Sequence of chain 1.B:
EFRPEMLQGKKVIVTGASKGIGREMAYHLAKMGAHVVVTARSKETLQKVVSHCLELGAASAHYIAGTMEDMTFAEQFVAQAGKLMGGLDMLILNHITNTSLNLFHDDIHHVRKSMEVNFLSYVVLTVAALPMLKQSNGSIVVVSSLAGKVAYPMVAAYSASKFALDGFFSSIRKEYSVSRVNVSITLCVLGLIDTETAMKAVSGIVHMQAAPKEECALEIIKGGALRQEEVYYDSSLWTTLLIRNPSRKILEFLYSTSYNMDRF

Sequence of chain 1.A:
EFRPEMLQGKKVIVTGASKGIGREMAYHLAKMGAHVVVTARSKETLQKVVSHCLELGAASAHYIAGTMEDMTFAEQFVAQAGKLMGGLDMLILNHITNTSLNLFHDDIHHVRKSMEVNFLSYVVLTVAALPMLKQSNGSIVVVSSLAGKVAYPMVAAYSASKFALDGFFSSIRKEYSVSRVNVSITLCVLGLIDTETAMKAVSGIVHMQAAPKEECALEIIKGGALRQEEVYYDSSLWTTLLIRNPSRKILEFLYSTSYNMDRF

The protein below binds the small molecule below.
Small molecule (SMILES): COc1ccc(OC(C)(C)C(=O)NC2[C@@H]3CC4C[C@H]2CC(C(N)=O)(C4)C3)cc1

Binding-site contacts:
Ligand atom C15 contacts residue NAP1 of chain 1.K at 3.6 Å.
Ligand atom C25 contacts residue TYR152 of chain 1.B at 3.4 Å (hydrophobic).
Ligand atom O17 contacts residue NAP1 of chain 1.K at 2.9 Å.
Ligand atom O17 contacts residue TYR158 of chain 1.B at 3.1 Å (h-bond).
Ligand atom O14 contacts residue ILE96 of chain 1.B at 3.3 Å.
Ligand atom O17 contacts residue SER145 of chain 1.B at 2.9 Å (h-bond).
Ligand atom N13 contacts residue NAP1 of chain 1.K at 3.4 Å (h-bond).
Ligand atom C19 contacts residue SER145 of chain 1.B at 3.7 Å.
Ligand atom C7 contacts residue ALA198 of chain 1.B at 3.8 Å (hydrophobic).
Ligand atom C3 contacts residue LEU101 of chain 1.B at 3.9 Å (hydrophobic).
Ligand atom O27 contacts residue TYR259 of chain 1.A at 3.1 Å.
Ligand atom C8 contacts residue VAL202 of chain 1.B at 3.8 Å (hydrophobic).
Ligand atom O27 contacts residue VAL206 of chain 1.B at 3.5 Å.
Ligand atom C16 contacts residue SER145 of chain 1.B at 3.9 Å.
Ligand atom C7 contacts residue NAP1 of chain 1.K at 3.6 Å.
Ligand atom C9 contacts residue NAP1 of chain 1.K at 3.9 Å.
Ligand atom C12 contacts residue ILE96 of chain 1.B at 3.5 Å (hydrophobic).
Ligand atom C24 contacts residue TYR152 of chain 1.B at 3.6 Å (hydrophobic).
Ligand atom C15 contacts residue SER145 of chain 1.B at 3.7 Å.
Ligand atom O27 contacts residue TYR152 of chain 1.B at 3.7 Å.
Ligand atom N13 contacts residue ILE96 of chain 1.B at 3.7 Å.
Ligand atom C25 contacts residue VAL206 of chain 1.B at 3.9 Å (hydrophobic).
Ligand atom C24 contacts residue VAL206 of chain 1.B at 3.4 Å (hydrophobic).
Ligand atom C20 contacts residue SER145 of chain 1.B at 3.7 Å.
Ligand atom C10 contacts residue NAP1 of chain 1.K at 3.7 Å.
Ligand atom C26 contacts residue TYR152 of chain 1.B at 3.8 Å (hydrophobic).
Ligand atom N13 contacts residue THR197 of chain 1.B at 3.6 Å.
Ligand atom C4 contacts residue LEU101 of chain 1.B at 3.8 Å (hydrophobic).
Ligand atom C23 contacts residue VAL206 of chain 1.B at 3.7 Å (hydrophobic).
Ligand atom O14 contacts residue THR197 of chain 1.B at 3.6 Å.
Ligand atom C28 contacts residue PRO153 of chain 1.B at 3.2 Å (hydrophobic).
Ligand atom O14 contacts residue THR99 of chain 1.B at 3.5 Å.
Ligand atom C28 contacts residue TYR259 of chain 1.A at 3.7 Å (hydrophobic).
Ligand atom C19 contacts residue ALA147 of chain 1.B at 3.7 Å (hydrophobic).
Ligand atom O18 contacts residue LEU192 of chain 1.B at 3.9 Å.
Ligand atom C2 contacts residue ALA201 of chain 1.B at 3.9 Å (hydrophobic).
Ligand atom C12 contacts residue THR197 of chain 1.B at 3.8 Å.
Ligand atom C5 contacts residue TYR158 of chain 1.B at 3.7 Å (hydrophobic).
Ligand atom C6 contacts residue TYR158 of chain 1.B at 3.8 Å (hydrophobic).
Ligand atom C3 contacts residue ALA201 of chain 1.B at 3.9 Å (hydrophobic).